Binding-site contacts:
Ligand atom OP3 contacts residue GLY201 of chain 2.A at 3.5 Å (h-bond).
Ligand atom OXT contacts residue SER88 of chain 2.A at 3.0 Å (h-bond).
Ligand atom O contacts residue SER86 of chain 2.A at 2.9 Å (h-bond).
Ligand atom C2A contacts residue SER278 of chain 2.A at 3.6 Å.
Ligand atom N contacts residue SER86 of chain 2.A at 3.6 Å (h-bond).
Ligand atom C4A contacts residue LYS61 of chain 2.A at 3.3 Å.
Ligand atom OP2 contacts residue THR199 of chain 2.A at 2.7 Å (h-bond).
Ligand atom O contacts residue GLN165 of chain 2.A at 3.0 Å (h-bond).
Ligand atom OP3 contacts residue THR199 of chain 2.A at 3.3 Å (h-bond).
Ligand atom OP3 contacts residue GLY198 of chain 2.A at 2.8 Å (h-bond).
Ligand atom N1 contacts residue CYS316 of chain 2.A at 3.3 Å.
Ligand atom P contacts residue THR202 of chain 2.A at 3.7 Å.
Ligand atom C3 contacts residue GLY232 of chain 2.A at 3.6 Å.
Ligand atom O contacts residue SER85 of chain 2.A at 2.8 Å (h-bond).
Ligand atom O3A contacts residue SER88 of chain 2.A at 2.6 Å (h-bond).
Ligand atom CA contacts residue THR89 of chain 2.A at 3.5 Å.
Ligand atom OP1 contacts residue LYS61 of chain 2.A at 3.6 Å (salt-bridge).
Ligand atom OXT contacts residue SER85 of chain 2.A at 3.2 Å (h-bond).
Ligand atom P contacts residue THR199 of chain 2.A at 3.5 Å.
Ligand atom C2 contacts residue SER278 of chain 2.A at 3.7 Å.
Ligand atom C contacts residue SER86 of chain 2.A at 3.2 Å.
Ligand atom CA contacts residue SER86 of chain 2.A at 3.6 Å.
Ligand atom C2A contacts residue SER88 of chain 2.A at 3.6 Å.
Ligand atom OP1 contacts residue GLY201 of chain 2.A at 3.6 Å (h-bond).
Ligand atom OP2 contacts residue LYS61 of chain 2.A at 2.9 Å (salt-bridge).
Ligand atom C2 contacts residue GLY232 of chain 2.A at 3.6 Å.
Ligand atom C contacts residue SER85 of chain 2.A at 3.4 Å.
Ligand atom C5A contacts residue GLY198 of chain 2.A at 3.5 Å.
Ligand atom OXT contacts residue THR89 of chain 2.A at 2.5 Å (h-bond).
Ligand atom OP1 contacts residue THR202 of chain 2.A at 2.5 Å (h-bond).
Ligand atom OP3 contacts residue SER200 of chain 2.A at 2.7 Å (h-bond).
Ligand atom O contacts residue THR89 of chain 2.A at 3.4 Å (h-bond).
Ligand atom C6 contacts residue CYS316 of chain 2.A at 3.5 Å (hydrophobic).
Ligand atom N1 contacts residue SER278 of chain 2.A at 2.9 Å (h-bond).
Ligand atom CB contacts residue THR199 of chain 2.A at 3.6 Å.
Ligand atom C contacts residue THR89 of chain 2.A at 3.0 Å.
Ligand atom C2A contacts residue ASP317 of chain 2.A at 3.2 Å.
Ligand atom OP1 contacts residue THR199 of chain 2.A at 3.6 Å (h-bond).
Ligand atom CB contacts residue GLN165 of chain 2.A at 3.6 Å.
Ligand atom C4 contacts residue GLY232 of chain 2.A at 3.6 Å.

This small molecule binds to this protein.
Small molecule (SMILES): C=C(NCc1c(COP(=O)(O)O)cnc(C)c1O)C(=O)O

Sequence of chain 2.A:
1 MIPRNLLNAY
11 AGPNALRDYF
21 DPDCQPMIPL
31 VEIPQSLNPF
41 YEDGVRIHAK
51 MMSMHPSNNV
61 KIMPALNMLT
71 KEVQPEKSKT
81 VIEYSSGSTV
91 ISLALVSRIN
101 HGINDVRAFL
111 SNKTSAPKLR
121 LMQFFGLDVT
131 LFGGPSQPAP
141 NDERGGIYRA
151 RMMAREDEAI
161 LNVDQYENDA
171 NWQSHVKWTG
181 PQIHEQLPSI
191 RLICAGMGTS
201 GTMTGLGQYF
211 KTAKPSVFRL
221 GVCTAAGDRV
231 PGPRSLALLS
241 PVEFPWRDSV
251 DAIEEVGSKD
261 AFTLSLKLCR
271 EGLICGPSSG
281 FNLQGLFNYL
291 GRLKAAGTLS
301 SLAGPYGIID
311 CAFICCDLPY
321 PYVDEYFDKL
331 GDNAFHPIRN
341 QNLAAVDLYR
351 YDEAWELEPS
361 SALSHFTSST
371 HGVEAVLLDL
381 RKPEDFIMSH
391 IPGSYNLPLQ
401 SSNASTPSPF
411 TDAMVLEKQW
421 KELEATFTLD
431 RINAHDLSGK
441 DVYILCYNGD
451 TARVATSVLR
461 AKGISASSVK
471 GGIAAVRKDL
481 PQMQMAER